This protein binds this small molecule.
Small molecule (SMILES): CC(C)CN(C[C@@H](O)[C@H](Cc1ccccc1)NC(=O)O[C@H]1CO[C@H]2OCC[C@H]21)S(=O)(=O)c1ccc(N)cc1

Sequence of chain 1.A:
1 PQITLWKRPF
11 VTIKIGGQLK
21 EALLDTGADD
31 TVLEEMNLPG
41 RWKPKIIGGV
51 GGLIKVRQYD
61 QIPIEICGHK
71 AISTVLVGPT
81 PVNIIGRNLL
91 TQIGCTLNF

Sequence of chain 1.D:
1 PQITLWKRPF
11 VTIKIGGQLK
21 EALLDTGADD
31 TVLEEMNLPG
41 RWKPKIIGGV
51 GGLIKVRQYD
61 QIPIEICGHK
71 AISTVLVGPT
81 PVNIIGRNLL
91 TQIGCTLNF

Binding-site contacts:
Ligand atom O9 contacts residue VAL50 of chain 1.D at 2.9 Å.
Ligand atom C36 contacts residue VAL82 of chain 1.A at 3.7 Å (hydrophobic).
Ligand atom C16 contacts residue ASP25 of chain 1.A at 3.0 Å.
Ligand atom O10 contacts residue ILE84 of chain 1.A at 3.7 Å.
Ligand atom C34 contacts residue GLY49 of chain 1.D at 3.6 Å.
Ligand atom C34 contacts residue VAL50 of chain 1.D at 3.7 Å (hydrophobic).
Ligand atom O18 contacts residue ASP25 of chain 1.A at 2.5 Å (salt-bridge).
Ligand atom O26 contacts residue ALA28 of chain 1.D at 3.7 Å.
Ligand atom C12 contacts residue GLY27 of chain 1.A at 3.5 Å.
Ligand atom C2 contacts residue ASP30 of chain 1.A at 3.7 Å.
Ligand atom C7 contacts residue ALA28 of chain 1.A at 3.5 Å (hydrophobic).
Ligand atom C32 contacts residue GLY27 of chain 1.D at 3.7 Å.
Ligand atom O23 contacts residue ALA28 of chain 1.D at 3.5 Å.
Ligand atom O18 contacts residue GLY27 of chain 1.D at 3.3 Å.
Ligand atom C15 contacts residue GLY27 of chain 1.A at 3.6 Å.
Ligand atom N20 contacts residue GLY27 of chain 1.D at 3.2 Å (h-bond).
Ligand atom C17 contacts residue ASP25 of chain 1.A at 3.2 Å.
Ligand atom C15 contacts residue LEU23 of chain 1.D at 3.7 Å (hydrophobic).
Ligand atom O18 contacts residue ALA28 of chain 1.D at 3.8 Å.
Ligand atom O9 contacts residue GLY48 of chain 1.A at 3.5 Å (h-bond).
Ligand atom C37 contacts residue GLY27 of chain 1.D at 3.5 Å.
Ligand atom O10 contacts residue VAL50 of chain 1.D at 3.5 Å.
Ligand atom C7 contacts residue ASP30 of chain 1.A at 3.4 Å.
Ligand atom N1 contacts residue ASP30 of chain 1.A at 3.1 Å (salt-bridge).
Ligand atom O26 contacts residue ASP30 of chain 1.D at 3.2 Å (salt-bridge).
Ligand atom O26 contacts residue ASP29 of chain 1.D at 3.1 Å (salt-bridge).
Ligand atom C7 contacts residue VAL32 of chain 1.A at 3.8 Å (hydrophobic).
Ligand atom O28 contacts residue ASP29 of chain 1.D at 2.9 Å (salt-bridge).
Ligand atom C34 contacts residue PRO81 of chain 1.A at 3.6 Å (hydrophobic).
Ligand atom C29 contacts residue ARG8 of chain 1.A at 3.8 Å.
Ligand atom C17 contacts residue ASP25 of chain 1.D at 3.4 Å.
Ligand atom C30 contacts residue GLY48 of chain 1.D at 3.0 Å.
Ligand atom C6 contacts residue ALA28 of chain 1.A at 3.6 Å (hydrophobic).
Ligand atom O9 contacts residue GLY49 of chain 1.A at 3.2 Å.
Ligand atom C27 contacts residue ASP29 of chain 1.D at 3.6 Å.
Ligand atom C31 contacts residue GLY48 of chain 1.D at 3.2 Å.
Ligand atom C4 contacts residue GLY48 of chain 1.A at 3.5 Å.
Ligand atom O18 contacts residue ASP25 of chain 1.D at 2.6 Å (salt-bridge).
Ligand atom O22 contacts residue GLY49 of chain 1.D at 3.8 Å.
Ligand atom C32 contacts residue ASP25 of chain 1.A at 3.4 Å.